Sequence of chain 1.G:
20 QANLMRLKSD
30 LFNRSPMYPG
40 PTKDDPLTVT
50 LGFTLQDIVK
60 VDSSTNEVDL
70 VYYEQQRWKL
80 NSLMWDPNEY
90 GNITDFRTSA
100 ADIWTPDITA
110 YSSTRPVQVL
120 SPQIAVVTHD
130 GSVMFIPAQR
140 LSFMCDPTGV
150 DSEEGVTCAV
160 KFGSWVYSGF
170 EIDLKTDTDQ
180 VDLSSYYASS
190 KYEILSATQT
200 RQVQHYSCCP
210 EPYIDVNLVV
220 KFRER

Sequence of chain 1.H:
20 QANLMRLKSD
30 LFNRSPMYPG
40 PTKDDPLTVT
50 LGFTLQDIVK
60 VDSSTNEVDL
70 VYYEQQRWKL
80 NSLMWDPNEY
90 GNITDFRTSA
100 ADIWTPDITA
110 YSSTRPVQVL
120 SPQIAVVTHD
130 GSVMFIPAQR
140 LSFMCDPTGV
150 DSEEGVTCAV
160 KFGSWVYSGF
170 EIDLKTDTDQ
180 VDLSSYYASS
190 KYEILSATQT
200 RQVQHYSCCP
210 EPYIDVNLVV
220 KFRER

Binding-site contacts:
Ligand atom CAX contacts residue TYR212 of chain 1.G at 4.3 Å (hydrophobic).
Ligand atom CAF contacts residue CYS208 of chain 1.G at 4.3 Å (hydrophobic).
Ligand atom CAK contacts residue TRP164 of chain 1.G at 4.0 Å (hydrophobic).
Ligand atom CAC contacts residue ILE135 of chain 1.H at 3.4 Å (hydrophobic).
Ligand atom CAE contacts residue TYR72 of chain 1.H at 4.0 Å (hydrophobic).
Ligand atom CAD contacts residue ILE135 of chain 1.H at 4.2 Å (hydrophobic).
Ligand atom C17 contacts residue TYR205 of chain 1.G at 3.5 Å (hydrophobic).
Ligand atom CAG contacts residue TYR212 of chain 1.G at 4.1 Å (hydrophobic).
Ligand atom CAN contacts residue CYS208 of chain 1.G at 4.4 Å (hydrophobic).
Ligand atom CAJ contacts residue CYS208 of chain 1.G at 3.9 Å (hydrophobic).
Ligand atom CAO contacts residue TYR212 of chain 1.G at 4.2 Å (hydrophobic).
Ligand atom CAU contacts residue TRP164 of chain 1.G at 4.3 Å (hydrophobic).
Ligand atom N1 contacts residue TYR110 of chain 1.G at 4.4 Å.
Ligand atom CAR contacts residue ILE135 of chain 1.H at 4.0 Å (hydrophobic).
Ligand atom CAL contacts residue TYR110 of chain 1.G at 4.0 Å (hydrophobic).
Ligand atom CAW contacts residue TYR212 of chain 1.G at 3.9 Å (hydrophobic).
Ligand atom CAT contacts residue TYR110 of chain 1.G at 4.2 Å (hydrophobic).
Ligand atom CAP contacts residue TYR205 of chain 1.G at 3.1 Å (hydrophobic).
Ligand atom CAW contacts residue TYR205 of chain 1.G at 4.2 Å (hydrophobic).
Ligand atom CAJ contacts residue CYS207 of chain 1.G at 3.8 Å (hydrophobic).
Ligand atom CAD contacts residue TRP164 of chain 1.G at 3.6 Å (hydrophobic).
Ligand atom CAL contacts residue TYR205 of chain 1.G at 4.5 Å (hydrophobic).
Ligand atom CAO contacts residue TYR205 of chain 1.G at 4.0 Å (hydrophobic).
Ligand atom CAC contacts residue TRP164 of chain 1.G at 4.1 Å (hydrophobic).
Ligand atom CAV contacts residue TRP164 of chain 1.G at 3.2 Å (hydrophobic).
Ligand atom CAK contacts residue SER163 of chain 1.G at 4.0 Å.
Ligand atom N1 contacts residue TYR205 of chain 1.G at 3.9 Å.
Ligand atom CAF contacts residue CYS207 of chain 1.G at 3.6 Å (hydrophobic).
Ligand atom CAP contacts residue TYR212 of chain 1.G at 4.5 Å (hydrophobic).
Ligand atom NAQ contacts residue TYR212 of chain 1.G at 3.9 Å.
Ligand atom CAK contacts residue TYR110 of chain 1.G at 3.9 Å (hydrophobic).
Ligand atom CAG contacts residue SER163 of chain 1.G at 4.5 Å.
Ligand atom CAI contacts residue CYS207 of chain 1.G at 4.4 Å (hydrophobic).
Ligand atom CAM contacts residue TYR205 of chain 1.G at 4.1 Å (hydrophobic).
Ligand atom CAI contacts residue TYR205 of chain 1.G at 4.0 Å (hydrophobic).
Ligand atom CAR contacts residue TYR72 of chain 1.H at 3.8 Å (hydrophobic).
Ligand atom CAG contacts residue TYR110 of chain 1.G at 3.7 Å (hydrophobic).

The small molecule below binds the protein below.
Small molecule (SMILES): c1ccc(C2CCN(CCc3cc4ccccc4[nH]3)CC2)cc1